Sequence of chain 1.E:
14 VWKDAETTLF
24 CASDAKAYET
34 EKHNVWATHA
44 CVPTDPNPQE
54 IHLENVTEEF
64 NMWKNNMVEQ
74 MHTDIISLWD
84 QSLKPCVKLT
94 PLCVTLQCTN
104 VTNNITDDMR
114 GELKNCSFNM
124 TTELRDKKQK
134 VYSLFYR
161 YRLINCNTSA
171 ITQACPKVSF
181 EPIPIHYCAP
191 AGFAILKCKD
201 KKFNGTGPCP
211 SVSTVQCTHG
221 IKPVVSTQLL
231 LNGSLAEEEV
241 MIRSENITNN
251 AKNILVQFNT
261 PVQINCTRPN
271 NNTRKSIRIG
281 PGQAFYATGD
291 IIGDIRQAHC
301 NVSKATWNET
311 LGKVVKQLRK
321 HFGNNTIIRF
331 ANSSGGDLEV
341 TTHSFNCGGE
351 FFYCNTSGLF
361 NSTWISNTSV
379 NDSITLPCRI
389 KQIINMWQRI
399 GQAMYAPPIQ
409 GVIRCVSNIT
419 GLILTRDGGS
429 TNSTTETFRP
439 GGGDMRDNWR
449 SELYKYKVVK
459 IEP

A small-molecule ligand and the protein it binds are described below.
Small molecule (SMILES): CC(=O)N[C@@H]1[C@@H](O)[C@H](O)[C@@H](CO)O[C@H]1O

Binding-site contacts:
Ligand atom C1 contacts residue ASN122 of chain 1.E at 1.4 Å.
Ligand atom C2 contacts residue ASN122 of chain 1.E at 2.6 Å.
Ligand atom N2 contacts residue ASN122 of chain 1.E at 3.0 Å (h-bond).
Ligand atom C6 contacts residue GLN100 of chain 1.E at 3.6 Å.
Ligand atom C3 contacts residue GLN100 of chain 1.E at 4.4 Å.
Ligand atom O6 contacts residue GLN100 of chain 1.E at 3.8 Å.
Ligand atom C5 contacts residue GLN100 of chain 1.E at 3.5 Å.
Ligand atom O7 contacts residue LYS131 of chain 1.E at 2.8 Å (salt-bridge).
Ligand atom C8 contacts residue LYS131 of chain 1.E at 3.8 Å.
Ligand atom C7 contacts residue ASN122 of chain 1.E at 3.5 Å.
Ligand atom C5 contacts residue ASN122 of chain 1.E at 3.6 Å.
Ligand atom C7 contacts residue LYS131 of chain 1.E at 3.3 Å.
Ligand atom N2 contacts residue LYS131 of chain 1.E at 4.1 Å.
Ligand atom C4 contacts residue ASN122 of chain 1.E at 4.3 Å.
Ligand atom O4 contacts residue GLN100 of chain 1.E at 2.8 Å (h-bond).
Ligand atom C3 contacts residue ASN122 of chain 1.E at 3.9 Å.
Ligand atom C4 contacts residue GLN100 of chain 1.E at 3.7 Å.
Ligand atom C8 contacts residue ASN122 of chain 1.E at 3.8 Å.
Ligand atom O5 contacts residue ASN122 of chain 1.E at 2.4 Å (h-bond).
Ligand atom C1 contacts residue LYS131 of chain 1.E at 4.3 Å.
Ligand atom O7 contacts residue ASN122 of chain 1.E at 4.2 Å.
Ligand atom C2 contacts residue LYS131 of chain 1.E at 4.1 Å.